Sequence of chain 1.A:
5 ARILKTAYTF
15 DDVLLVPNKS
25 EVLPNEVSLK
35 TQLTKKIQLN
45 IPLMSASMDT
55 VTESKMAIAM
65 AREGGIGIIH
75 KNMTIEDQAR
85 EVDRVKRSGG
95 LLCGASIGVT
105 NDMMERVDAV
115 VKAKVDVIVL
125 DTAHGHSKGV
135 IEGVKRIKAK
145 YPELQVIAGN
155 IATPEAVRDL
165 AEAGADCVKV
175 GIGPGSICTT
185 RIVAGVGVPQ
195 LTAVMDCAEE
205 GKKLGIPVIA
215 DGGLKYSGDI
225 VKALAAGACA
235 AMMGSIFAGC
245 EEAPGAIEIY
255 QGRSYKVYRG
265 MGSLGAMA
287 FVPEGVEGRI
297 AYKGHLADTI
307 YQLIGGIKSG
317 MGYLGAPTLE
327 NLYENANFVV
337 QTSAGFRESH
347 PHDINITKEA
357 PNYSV

Binding-site contacts:
Ligand atom O6 contacts residue VAL103 of chain 1.A at 3.7 Å.
Ligand atom C9 contacts residue IMP1 of chain 1.E at 3.6 Å.
Ligand atom C7 contacts residue IMP1 of chain 1.E at 3.5 Å.
Ligand atom C3 contacts residue MET265 of chain 1.A at 3.5 Å (hydrophobic).
Ligand atom O5 contacts residue THR126 of chain 1.A at 3.1 Å (h-bond).
Ligand atom C25 contacts residue HIS128 of chain 1.A at 3.4 Å.
Ligand atom C25 contacts residue THR126 of chain 1.A at 3.4 Å.
Ligand atom O6 contacts residue VAL134 of chain 1.A at 3.6 Å (h-bond).
Ligand atom C18 contacts residue SER315 of chain 1.C at 3.4 Å.
Ligand atom C8 contacts residue TYR319 of chain 1.C at 3.7 Å (hydrophobic).
Ligand atom C10 contacts residue GLU290 of chain 1.A at 3.6 Å.
Ligand atom O4 contacts residue THR126 of chain 1.A at 2.6 Å (h-bond).
Ligand atom O4 contacts residue HIS128 of chain 1.A at 3.3 Å (h-bond).
Ligand atom C26 contacts residue THR126 of chain 1.A at 3.5 Å.
Ligand atom C18 contacts residue GLU290 of chain 1.A at 3.7 Å.
Ligand atom N3 contacts residue GLU290 of chain 1.A at 3.3 Å (salt-bridge).
Ligand atom C8 contacts residue THR184 of chain 1.A at 3.4 Å.
Ligand atom C13 contacts residue VAL288 of chain 1.A at 3.7 Å (hydrophobic).
Ligand atom C8 contacts residue IMP1 of chain 1.E at 3.4 Å.
Ligand atom CL contacts residue HIS128 of chain 1.A at 3.7 Å.
Ligand atom C8 contacts residue GLU290 of chain 1.A at 3.7 Å.
Ligand atom C18 contacts residue TYR319 of chain 1.C at 3.5 Å (hydrophobic).
Ligand atom C27 contacts residue LEU27 of chain 1.C at 3.5 Å (hydrophobic).
Ligand atom C2 contacts residue GLY266 of chain 1.A at 3.7 Å.
Ligand atom O6 contacts residue SER131 of chain 1.A at 3.1 Å (h-bond).
Ligand atom N4 contacts residue GLU290 of chain 1.A at 2.9 Å (salt-bridge).
Ligand atom O4 contacts residue ALA127 of chain 1.A at 3.6 Å (h-bond).
Ligand atom C8 contacts residue ALA127 of chain 1.A at 3.7 Å (hydrophobic).
Ligand atom C13 contacts residue MET271 of chain 1.A at 3.7 Å (hydrophobic).
Ligand atom C19 contacts residue PRO28 of chain 1.C at 3.6 Å (hydrophobic).
Ligand atom O6 contacts residue GLY133 of chain 1.A at 3.4 Å.
Ligand atom O3 contacts residue LEU27 of chain 1.C at 3.4 Å.
Ligand atom C17 contacts residue GLU290 of chain 1.A at 3.8 Å.
Ligand atom CL contacts residue GLY318 of chain 1.C at 3.2 Å.
Ligand atom C7 contacts residue ALA127 of chain 1.A at 3.8 Å (hydrophobic).
Ligand atom C13 contacts residue GLY266 of chain 1.A at 3.8 Å.
Ligand atom C20 contacts residue PRO28 of chain 1.C at 3.7 Å (hydrophobic).
Ligand atom C19 contacts residue SER315 of chain 1.C at 3.5 Å.
Ligand atom C3 contacts residue GLY266 of chain 1.A at 3.8 Å.
Ligand atom C29 contacts residue LEU27 of chain 1.C at 3.7 Å (hydrophobic).

A protein and the small-molecule ligand that binds it are described below.
Small molecule (SMILES): C=C(C)c1cccc(C(C)(C)NC(=O)Nc2ccc(Cl)c(O[C@H]3O[C@H](CO)[C@@H](O)[C@H]3O)c2)c1

Sequence of chain 1.C:
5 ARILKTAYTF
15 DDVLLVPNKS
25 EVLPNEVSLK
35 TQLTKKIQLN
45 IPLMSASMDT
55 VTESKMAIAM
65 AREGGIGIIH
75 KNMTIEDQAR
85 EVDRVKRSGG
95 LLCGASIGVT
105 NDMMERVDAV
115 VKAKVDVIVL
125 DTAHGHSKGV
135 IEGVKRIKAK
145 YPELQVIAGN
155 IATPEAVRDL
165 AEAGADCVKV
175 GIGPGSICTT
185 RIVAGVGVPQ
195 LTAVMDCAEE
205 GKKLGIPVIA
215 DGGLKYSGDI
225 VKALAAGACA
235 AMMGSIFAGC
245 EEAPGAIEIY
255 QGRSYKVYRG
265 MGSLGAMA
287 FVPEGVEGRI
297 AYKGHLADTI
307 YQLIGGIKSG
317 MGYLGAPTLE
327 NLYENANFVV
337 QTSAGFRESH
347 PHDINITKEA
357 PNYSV